This protein binds this small molecule.
Small molecule (SMILES): Cc1ccc2oc(=O)c(C(=O)Oc3cccc(Cl)c3)cc2c1

Binding-site contacts:
Ligand atom C12 contacts residue HIS41 of chain 1.C at 3.6 Å.
Ligand atom C15 contacts residue HIS25 of chain 1.C at 3.4 Å.
Ligand atom O1 contacts residue HIS25 of chain 1.C at 3.3 Å (h-bond).
Ligand atom O5 contacts residue GLY174 of chain 1.C at 3.5 Å (h-bond).
Ligand atom C1 contacts residue HIS25 of chain 1.C at 3.7 Å.
Ligand atom C5 contacts residue SER176 of chain 1.C at 3.8 Å.
Ligand atom C4 contacts residue SER176 of chain 1.C at 4.0 Å.
Ligand atom O4 contacts residue HIS25 of chain 1.C at 3.8 Å.
Ligand atom O6 contacts residue LEU24 of chain 1.C at 3.5 Å (h-bond).
Ligand atom O4 contacts residue LEU24 of chain 1.C at 3.5 Å (h-bond).
Ligand atom O4 contacts residue PHE130 of chain 1.C at 4.0 Å.
Ligand atom C3 contacts residue HIS41 of chain 1.C at 3.0 Å.
Ligand atom C5 contacts residue HIS41 of chain 1.C at 1.5 Å.
Ligand atom C16 contacts residue ASN173 of chain 1.C at 3.6 Å.
Ligand atom C2 contacts residue HIS25 of chain 1.C at 3.4 Å.
Ligand atom C13 contacts residue HIS25 of chain 1.C at 3.8 Å.
Ligand atom C13 contacts residue CYS26 of chain 1.C at 4.3 Å (hydrophobic).
Ligand atom C23 contacts residue HIS25 of chain 1.C at 3.2 Å.
Ligand atom O5 contacts residue PHE130 of chain 1.C at 4.3 Å.
Ligand atom C4 contacts residue HIS41 of chain 1.C at 2.5 Å.
Ligand atom C15 contacts residue GLY174 of chain 1.C at 3.7 Å.
Ligand atom O4 contacts residue ASN173 of chain 1.C at 4.0 Å.
Ligand atom C2 contacts residue CYS26 of chain 1.C at 4.3 Å (hydrophobic).
Ligand atom C14 contacts residue GLY174 of chain 1.C at 3.3 Å.
Ligand atom C15 contacts residue ASN173 of chain 1.C at 4.3 Å.
Ligand atom C14 contacts residue ASN173 of chain 1.C at 4.1 Å.
Ligand atom C14 contacts residue HIS25 of chain 1.C at 3.6 Å.
Ligand atom C13 contacts residue SER176 of chain 1.C at 4.2 Å.
Ligand atom C1 contacts residue CYS26 of chain 1.C at 4.3 Å (hydrophobic).
Ligand atom C2 contacts residue HIS41 of chain 1.C at 4.2 Å.
Ligand atom O4 contacts residue GLY174 of chain 1.C at 3.2 Å.
Ligand atom C16 contacts residue HIS25 of chain 1.C at 4.2 Å.
Ligand atom O6 contacts residue HIS25 of chain 1.C at 3.5 Å (h-bond).
Ligand atom C23 contacts residue LEU24 of chain 1.C at 4.3 Å (hydrophobic).
Ligand atom C3 contacts residue CYS26 of chain 1.C at 4.3 Å (hydrophobic).
Ligand atom C12 contacts residue CYS26 of chain 1.C at 4.3 Å (hydrophobic).
Ligand atom O5 contacts residue ASN173 of chain 1.C at 3.2 Å.
Ligand atom C16 contacts residue GLY174 of chain 1.C at 3.3 Å.
Ligand atom C4 contacts residue CYS26 of chain 1.C at 4.2 Å (hydrophobic).
Ligand atom C12 contacts residue SER176 of chain 1.C at 3.3 Å.

Sequence of chain 1.C:
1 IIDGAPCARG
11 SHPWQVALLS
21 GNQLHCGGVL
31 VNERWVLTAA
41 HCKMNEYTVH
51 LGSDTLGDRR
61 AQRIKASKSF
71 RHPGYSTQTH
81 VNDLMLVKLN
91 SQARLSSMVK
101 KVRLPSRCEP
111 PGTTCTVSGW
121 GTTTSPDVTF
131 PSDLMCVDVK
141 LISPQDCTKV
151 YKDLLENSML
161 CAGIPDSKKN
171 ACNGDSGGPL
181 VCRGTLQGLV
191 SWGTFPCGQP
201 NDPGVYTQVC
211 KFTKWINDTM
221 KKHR